Sequence of chain 1.D:
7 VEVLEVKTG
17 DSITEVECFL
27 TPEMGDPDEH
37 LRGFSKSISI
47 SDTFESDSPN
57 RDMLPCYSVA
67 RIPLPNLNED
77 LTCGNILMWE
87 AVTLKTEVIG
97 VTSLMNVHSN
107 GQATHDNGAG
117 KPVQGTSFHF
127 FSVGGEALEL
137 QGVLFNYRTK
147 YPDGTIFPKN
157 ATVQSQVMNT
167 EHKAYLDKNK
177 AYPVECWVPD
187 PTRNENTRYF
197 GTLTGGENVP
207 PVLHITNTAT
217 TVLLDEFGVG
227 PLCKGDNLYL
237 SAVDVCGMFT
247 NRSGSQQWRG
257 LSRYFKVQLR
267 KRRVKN

This protein binds this small molecule.
Small molecule (SMILES): CC(=O)N[C@H]1[C@H]([C@H](O)[C@H](O)CO)O[C@@](O[C@@H]2[C@@H](O)[C@H](O)O[C@H](CO)[C@@H]2O)(C(=O)O)C[C@@H]1O

Sequence of chain 1.C:
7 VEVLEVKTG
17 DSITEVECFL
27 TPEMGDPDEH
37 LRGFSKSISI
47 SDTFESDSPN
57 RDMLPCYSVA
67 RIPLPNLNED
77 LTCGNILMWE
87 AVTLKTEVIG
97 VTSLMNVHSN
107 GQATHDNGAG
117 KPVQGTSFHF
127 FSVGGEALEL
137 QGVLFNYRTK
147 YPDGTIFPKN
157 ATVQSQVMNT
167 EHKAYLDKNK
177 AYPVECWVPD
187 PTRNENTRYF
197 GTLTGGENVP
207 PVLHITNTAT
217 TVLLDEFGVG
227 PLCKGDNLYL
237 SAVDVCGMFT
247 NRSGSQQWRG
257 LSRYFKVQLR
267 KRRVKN

Binding-site contacts:
Ligand atom C6 contacts residue GLN253 of chain 1.C at 3.9 Å.
Ligand atom C11 contacts residue LEU37 of chain 1.C at 3.9 Å (hydrophobic).
Ligand atom C1 contacts residue ASN247 of chain 1.C at 4.3 Å.
Ligand atom C11 contacts residue GLN253 of chain 1.C at 3.3 Å.
Ligand atom O8 contacts residue SER251 of chain 1.C at 4.0 Å.
Ligand atom C10 contacts residue LEU37 of chain 1.C at 4.1 Å (hydrophobic).
Ligand atom O1A contacts residue SER251 of chain 1.C at 3.3 Å (h-bond).
Ligand atom C10 contacts residue PHE50 of chain 1.D at 4.0 Å (hydrophobic).
Ligand atom O9 contacts residue SER43 of chain 1.C at 2.9 Å (h-bond).
Ligand atom C11 contacts residue ASN247 of chain 1.C at 3.7 Å.
Ligand atom C5 contacts residue ASN247 of chain 1.C at 3.8 Å.
Ligand atom C1 contacts residue SER251 of chain 1.C at 3.3 Å.
Ligand atom O10 contacts residue PHE50 of chain 1.D at 4.2 Å.
Ligand atom C9 contacts residue SER43 of chain 1.C at 3.6 Å.
Ligand atom O8 contacts residue GLN253 of chain 1.C at 4.2 Å.
Ligand atom C10 contacts residue GLN253 of chain 1.C at 3.4 Å.
Ligand atom O1A contacts residue SER249 of chain 1.C at 2.7 Å (h-bond).
Ligand atom N5 contacts residue GLN253 of chain 1.C at 3.4 Å (h-bond).
Ligand atom C6 contacts residue ASN247 of chain 1.C at 3.9 Å.
Ligand atom O1B contacts residue SER251 of chain 1.C at 2.7 Å (h-bond).
Ligand atom O7 contacts residue LEU37 of chain 1.C at 3.6 Å.
Ligand atom O1B contacts residue SER249 of chain 1.C at 3.9 Å.
Ligand atom O4 contacts residue ASN106 of chain 1.C at 3.2 Å (h-bond).
Ligand atom O10 contacts residue GLN253 of chain 1.C at 4.2 Å.
Ligand atom N5 contacts residue ASN247 of chain 1.C at 2.9 Å (h-bond).
Ligand atom O9 contacts residue LYS42 of chain 1.C at 3.5 Å.
Ligand atom O8 contacts residue SER43 of chain 1.C at 3.0 Å (h-bond).
Ligand atom C7 contacts residue GLN253 of chain 1.C at 3.5 Å.
Ligand atom C8 contacts residue GLN253 of chain 1.C at 4.2 Å.
Ligand atom C4 contacts residue ASN247 of chain 1.C at 3.7 Å.
Ligand atom O10 contacts residue LEU37 of chain 1.C at 3.6 Å.
Ligand atom C1 contacts residue SER249 of chain 1.C at 3.6 Å.
Ligand atom O1B contacts residue ASN247 of chain 1.C at 4.0 Å.
Ligand atom O1A contacts residue ASN247 of chain 1.C at 3.9 Å.
Ligand atom C10 contacts residue ASN247 of chain 1.C at 3.8 Å.
Ligand atom O4 contacts residue PHE50 of chain 1.D at 4.0 Å.
Ligand atom C11 contacts residue PHE50 of chain 1.D at 3.6 Å (hydrophobic).
Ligand atom O4 contacts residue ASN247 of chain 1.C at 4.0 Å.
Ligand atom C9 contacts residue GLN253 of chain 1.C at 3.8 Å.
Ligand atom C8 contacts residue SER43 of chain 1.C at 4.1 Å.